Sequence of chain 1.C:
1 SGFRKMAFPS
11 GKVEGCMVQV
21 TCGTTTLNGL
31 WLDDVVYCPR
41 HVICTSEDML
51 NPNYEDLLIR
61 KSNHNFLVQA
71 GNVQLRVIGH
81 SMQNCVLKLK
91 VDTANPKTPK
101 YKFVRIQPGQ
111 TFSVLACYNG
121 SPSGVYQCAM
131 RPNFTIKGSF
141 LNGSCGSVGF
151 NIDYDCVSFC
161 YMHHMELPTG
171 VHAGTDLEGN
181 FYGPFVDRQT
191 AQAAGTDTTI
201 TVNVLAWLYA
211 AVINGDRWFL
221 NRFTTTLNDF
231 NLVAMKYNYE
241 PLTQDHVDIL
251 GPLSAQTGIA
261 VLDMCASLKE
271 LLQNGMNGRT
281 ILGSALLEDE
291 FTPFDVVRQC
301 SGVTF

Binding-site contacts:
Ligand atom C22 contacts residue CYS145 of chain 1.D at 3.7 Å (hydrophobic).
Ligand atom C4 contacts residue CYS44 of chain 1.D at 3.5 Å (hydrophobic).
Ligand atom C06 contacts residue GLN189 of chain 1.D at 3.5 Å.
Ligand atom O01 contacts residue MET165 of chain 1.D at 3.4 Å.
Ligand atom O01 contacts residue GLU166 of chain 1.D at 2.9 Å (salt-bridge).
Ligand atom C12 contacts residue MET165 of chain 1.D at 3.6 Å (hydrophobic).
Ligand atom C4 contacts residue THR25 of chain 1.D at 3.7 Å.
Ligand atom C12 contacts residue ARG188 of chain 1.D at 3.2 Å.
Ligand atom C05 contacts residue HIS41 of chain 1.D at 3.8 Å.
Ligand atom C11 contacts residue HIS163 of chain 1.D at 3.4 Å.
Ligand atom C09 contacts residue HIS164 of chain 1.D at 3.4 Å.
Ligand atom C10 contacts residue PHE140 of chain 1.D at 3.4 Å (hydrophobic).
Ligand atom C18 contacts residue MET49 of chain 1.D at 3.8 Å (hydrophobic).
Ligand atom C11 contacts residue GLU166 of chain 1.D at 3.8 Å.
Ligand atom S01 contacts residue GLN189 of chain 1.D at 3.5 Å.
Ligand atom C03 contacts residue ASN142 of chain 1.D at 3.6 Å.
Ligand atom CL01 contacts residue MET165 of chain 1.D at 3.5 Å.
Ligand atom S01 contacts residue ARG188 of chain 1.D at 3.4 Å (salt-bridge).
Ligand atom C10 contacts residue LEU141 of chain 1.D at 3.7 Å (hydrophobic).
Ligand atom C04 contacts residue ASN142 of chain 1.D at 3.5 Å.
Ligand atom CL01 contacts residue HIS41 of chain 1.D at 3.7 Å.
Ligand atom C4 contacts residue HIS41 of chain 1.D at 3.3 Å.
Ligand atom C13 contacts residue LEU141 of chain 1.D at 3.8 Å (hydrophobic).
Ligand atom C13 contacts residue ASN142 of chain 1.D at 3.8 Å.
Ligand atom CL01 contacts residue ASP187 of chain 1.D at 3.3 Å.
Ligand atom C18 contacts residue MET165 of chain 1.D at 3.5 Å (hydrophobic).
Ligand atom C03 contacts residue GLU166 of chain 1.D at 3.6 Å.
Ligand atom C12 contacts residue VAL186 of chain 1.D at 3.9 Å (hydrophobic).
Ligand atom C10 contacts residue GLU166 of chain 1.D at 3.6 Å.
Ligand atom N01 contacts residue SER144 of chain 1.D at 3.6 Å (h-bond).
Ligand atom C23 contacts residue GLN189 of chain 1.D at 3.6 Å.
Ligand atom C13 contacts residue GLU166 of chain 1.D at 3.7 Å.
Ligand atom C03 contacts residue LEU141 of chain 1.D at 3.8 Å (hydrophobic).
Ligand atom CL01 contacts residue HIS164 of chain 1.D at 3.7 Å.
Ligand atom N01 contacts residue HIS163 of chain 1.D at 2.9 Å (h-bond).
Ligand atom C12 contacts residue ASP187 of chain 1.D at 3.7 Å.
Ligand atom C07 contacts residue HIS41 of chain 1.D at 3.5 Å.
Ligand atom C12 contacts residue MET49 of chain 1.D at 3.7 Å (hydrophobic).
Ligand atom C11 contacts residue CYS145 of chain 1.D at 3.8 Å (hydrophobic).
Ligand atom C09 contacts residue MET165 of chain 1.D at 3.4 Å (hydrophobic).

A protein and the small-molecule ligand that binds it are described below.
Small molecule (SMILES): CN(C)c1ccc(N(Cc2cc(Cl)cs2)C(=O)Cc2cncc3ccccc23)cc1

Sequence of chain 1.D:
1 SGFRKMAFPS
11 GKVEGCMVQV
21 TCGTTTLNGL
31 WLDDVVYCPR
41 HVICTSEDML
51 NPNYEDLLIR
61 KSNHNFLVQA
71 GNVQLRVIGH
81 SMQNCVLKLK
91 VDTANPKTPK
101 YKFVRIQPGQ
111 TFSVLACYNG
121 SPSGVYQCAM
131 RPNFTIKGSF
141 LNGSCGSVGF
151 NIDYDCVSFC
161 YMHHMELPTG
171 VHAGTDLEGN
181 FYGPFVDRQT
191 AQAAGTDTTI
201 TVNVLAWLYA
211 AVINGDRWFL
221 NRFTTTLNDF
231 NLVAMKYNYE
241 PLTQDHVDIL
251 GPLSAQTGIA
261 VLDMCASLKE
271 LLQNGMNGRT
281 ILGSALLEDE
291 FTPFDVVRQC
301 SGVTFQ